Sequence of chain 1.B:
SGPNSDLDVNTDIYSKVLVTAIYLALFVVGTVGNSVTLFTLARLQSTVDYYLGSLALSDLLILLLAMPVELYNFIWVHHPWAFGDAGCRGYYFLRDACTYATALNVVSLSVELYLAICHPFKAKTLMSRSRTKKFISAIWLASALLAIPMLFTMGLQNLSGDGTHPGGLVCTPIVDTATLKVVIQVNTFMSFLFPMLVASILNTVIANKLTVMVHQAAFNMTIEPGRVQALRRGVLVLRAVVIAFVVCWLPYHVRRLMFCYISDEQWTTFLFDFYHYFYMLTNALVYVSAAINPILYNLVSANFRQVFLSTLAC

This small molecule binds to this protein.
Small molecule (SMILES): NCC(=O)O

Binding-site contacts:
Ligand atom CA contacts residue MET135 of chain 1.B at 3.9 Å (hydrophobic).
Ligand atom O contacts residue PHE143 of chain 1.B at 3.6 Å.
Ligand atom O contacts residue MET135 of chain 1.B at 3.8 Å.
Ligand atom C contacts residue MET135 of chain 1.B at 3.5 Å (hydrophobic).
Ligand atom OXT contacts residue MET135 of chain 1.B at 3.6 Å.
Ligand atom C contacts residue PHE143 of chain 1.B at 4.3 Å (hydrophobic).
Ligand atom CA contacts residue PHE143 of chain 1.B at 3.9 Å (hydrophobic).
Ligand atom N contacts residue PHE143 of chain 1.B at 3.3 Å.
Ligand atom C contacts residue LEU134 of chain 1.B at 4.3 Å (hydrophobic).
Ligand atom CA contacts residue LEU134 of chain 1.B at 3.6 Å (hydrophobic).
Ligand atom OXT contacts residue LEU134 of chain 1.B at 4.1 Å.